Sequence of chain 1.D:
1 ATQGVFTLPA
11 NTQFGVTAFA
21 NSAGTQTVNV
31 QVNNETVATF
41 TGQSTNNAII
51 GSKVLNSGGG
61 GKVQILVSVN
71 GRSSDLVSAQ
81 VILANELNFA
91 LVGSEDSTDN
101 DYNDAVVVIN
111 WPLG

The small molecule below binds the protein below.
Small molecule (SMILES): OC[C@H]1O[C@H](O[C@@H]2[C@H](O)[C@@H](O)O[C@H](CO)[C@H]2O)[C@@H](O)[C@@H](O)[C@@H]1O

Sequence of chain 1.C:
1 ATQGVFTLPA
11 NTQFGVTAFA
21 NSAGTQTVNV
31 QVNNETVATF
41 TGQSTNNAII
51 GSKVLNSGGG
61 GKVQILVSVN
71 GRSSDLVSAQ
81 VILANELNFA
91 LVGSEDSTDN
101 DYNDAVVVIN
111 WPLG

Binding-site contacts:
Ligand atom C2 contacts residue GLY114 of chain 1.C at 3.4 Å.
Ligand atom O4 contacts residue CA1 of chain 1.Q at 2.5 Å.
Ligand atom O1 contacts residue ALA23 of chain 1.D at 3.5 Å.
Ligand atom O3 contacts residue CA1 of chain 1.R at 2.5 Å.
Ligand atom O2 contacts residue SER22 of chain 1.D at 3.4 Å.
Ligand atom O2 contacts residue CA1 of chain 1.R at 2.5 Å.
Ligand atom O3 contacts residue ASP104 of chain 1.D at 3.0 Å (salt-bridge).
Ligand atom C4 contacts residue ASP96 of chain 1.D at 3.5 Å.
Ligand atom C5 contacts residue ASP96 of chain 1.D at 3.9 Å.
Ligand atom C1 contacts residue GLY114 of chain 1.C at 4.1 Å.
Ligand atom C3 contacts residue CA1 of chain 1.R at 3.4 Å.
Ligand atom C6 contacts residue ALA23 of chain 1.D at 4.0 Å (hydrophobic).
Ligand atom O4 contacts residue GLU95 of chain 1.D at 3.4 Å (salt-bridge).
Ligand atom O2 contacts residue GLY114 of chain 1.C at 2.5 Å (h-bond).
Ligand atom C1 contacts residue ALA23 of chain 1.D at 3.8 Å (hydrophobic).
Ligand atom C4 contacts residue SER22 of chain 1.D at 3.7 Å.
Ligand atom O2 contacts residue ASP104 of chain 1.D at 3.8 Å.
Ligand atom C4 contacts residue CA1 of chain 1.Q at 3.4 Å.
Ligand atom C6 contacts residue ASP96 of chain 1.D at 3.3 Å.
Ligand atom O6 contacts residue ALA23 of chain 1.D at 3.8 Å.
Ligand atom C5 contacts residue SER22 of chain 1.D at 3.7 Å.
Ligand atom C4 contacts residue ASP104 of chain 1.D at 3.3 Å.
Ligand atom C2 contacts residue CA1 of chain 1.R at 3.4 Å.
Ligand atom C3 contacts residue ASP104 of chain 1.D at 3.7 Å.
Ligand atom C2 contacts residue ASP99 of chain 1.D at 4.0 Å.
Ligand atom O5 contacts residue ALA23 of chain 1.D at 3.0 Å (h-bond).
Ligand atom O5 contacts residue SER22 of chain 1.D at 3.7 Å.
Ligand atom O4 contacts residue ASP96 of chain 1.D at 2.7 Å (salt-bridge).
Ligand atom O3 contacts residue CA1 of chain 1.Q at 2.5 Å.
Ligand atom O2 contacts residue ASN21 of chain 1.D at 3.1 Å (h-bond).
Ligand atom O4 contacts residue SER97 of chain 1.D at 3.5 Å.
Ligand atom O4 contacts residue ASP104 of chain 1.D at 3.3 Å (salt-bridge).
Ligand atom O3 contacts residue ASP101 of chain 1.D at 2.9 Å (salt-bridge).
Ligand atom C3 contacts residue CA1 of chain 1.Q at 3.4 Å.
Ligand atom C5 contacts residue ALA23 of chain 1.D at 4.1 Å (hydrophobic).
Ligand atom O3 contacts residue ASP99 of chain 1.D at 2.6 Å (salt-bridge).
Ligand atom C4 contacts residue CA1 of chain 1.R at 3.9 Å.
Ligand atom C3 contacts residue ASP99 of chain 1.D at 3.2 Å.
Ligand atom O4 contacts residue ASP99 of chain 1.D at 3.6 Å.
Ligand atom C6 contacts residue SER22 of chain 1.D at 3.2 Å.